Sequence of chain 1.A:
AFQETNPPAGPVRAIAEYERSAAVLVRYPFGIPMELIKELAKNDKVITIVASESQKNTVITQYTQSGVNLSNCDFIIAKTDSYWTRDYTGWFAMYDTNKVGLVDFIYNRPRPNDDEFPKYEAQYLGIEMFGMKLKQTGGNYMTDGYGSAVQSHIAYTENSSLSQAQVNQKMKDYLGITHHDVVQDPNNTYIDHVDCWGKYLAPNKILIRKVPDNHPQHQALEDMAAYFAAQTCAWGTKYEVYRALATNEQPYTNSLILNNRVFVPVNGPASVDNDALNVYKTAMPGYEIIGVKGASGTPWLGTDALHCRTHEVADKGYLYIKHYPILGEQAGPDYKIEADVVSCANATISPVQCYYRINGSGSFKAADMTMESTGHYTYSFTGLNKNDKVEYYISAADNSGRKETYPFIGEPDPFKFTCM

This protein binds this small molecule.
Small molecule (SMILES): [H]/N=C(/C)NCCC[C@H](NC(=O)c1ccccc1)C(N)=O

Binding-site contacts:
Ligand atom CAN contacts residue ILE191 of chain 1.A at 3.5 Å (hydrophobic).
Ligand atom OAE contacts residue ARG109 of chain 1.A at 2.8 Å (salt-bridge).
Ligand atom CAO contacts residue TRP84 of chain 1.A at 3.5 Å (hydrophobic).
Ligand atom NAC contacts residue ASP195 of chain 1.A at 3.0 Å (salt-bridge).
Ligand atom NAA contacts residue ARG109 of chain 1.A at 3.0 Å (salt-bridge).
Ligand atom CAM contacts residue TRP84 of chain 1.A at 3.6 Å (hydrophobic).
Ligand atom CAP contacts residue CYS308 of chain 1.A at 1.9 Å (hydrophobic).
Ligand atom NAC contacts residue ASP87 of chain 1.A at 2.8 Å (salt-bridge).
Ligand atom CAN contacts residue CYS308 of chain 1.A at 3.8 Å (hydrophobic).
Ligand atom CAW contacts residue TRP84 of chain 1.A at 3.6 Å (hydrophobic).
Ligand atom CAN contacts residue THR303 of chain 1.A at 3.6 Å.
Ligand atom NAC contacts residue HIS193 of chain 1.A at 3.2 Å (h-bond).
Ligand atom NAC contacts residue GLY139 of chain 1.A at 3.2 Å.
Ligand atom OAF contacts residue ARG111 of chain 1.A at 2.7 Å (salt-bridge).
Ligand atom NAR contacts residue CYS308 of chain 1.A at 3.4 Å.
Ligand atom CAW contacts residue TYR190 of chain 1.A at 3.8 Å (hydrophobic).
Ligand atom CAU contacts residue ARG109 of chain 1.A at 3.4 Å.
Ligand atom CAM contacts residue ILE191 of chain 1.A at 3.7 Å (hydrophobic).
Ligand atom CAL contacts residue TYR190 of chain 1.A at 3.7 Å (hydrophobic).
Ligand atom CAP contacts residue THR303 of chain 1.A at 3.5 Å.
Ligand atom NAA contacts residue TYR190 of chain 1.A at 2.7 Å (h-bond).
Ligand atom CAV contacts residue HIS193 of chain 1.A at 3.2 Å.
Ligand atom NAA contacts residue ILE191 of chain 1.A at 3.6 Å.
Ligand atom NAS contacts residue TRP84 of chain 1.A at 3.5 Å.
Ligand atom CAO contacts residue TYR190 of chain 1.A at 3.8 Å (hydrophobic).
Ligand atom OAE contacts residue ARG111 of chain 1.A at 2.9 Å (salt-bridge).
Ligand atom CAU contacts residue TYR190 of chain 1.A at 3.7 Å (hydrophobic).
Ligand atom CAZ contacts residue TRP84 of chain 1.A at 3.6 Å (hydrophobic).
Ligand atom NAR contacts residue HIS193 of chain 1.A at 3.5 Å (h-bond).
Ligand atom CAM contacts residue ASP87 of chain 1.A at 3.4 Å.
Ligand atom CAP contacts residue ASP195 of chain 1.A at 3.3 Å.
Ligand atom CAV contacts residue CYS308 of chain 1.A at 2.8 Å (hydrophobic).
Ligand atom CAV contacts residue ASP87 of chain 1.A at 3.6 Å.
Ligand atom CAN contacts residue TRP84 of chain 1.A at 3.8 Å (hydrophobic).
Ligand atom NAC contacts residue ARG86 of chain 1.A at 3.6 Å.
Ligand atom NAR contacts residue ASP87 of chain 1.A at 2.7 Å (salt-bridge).
Ligand atom CAN contacts residue ASP87 of chain 1.A at 3.6 Å.
Ligand atom CAZ contacts residue TYR190 of chain 1.A at 3.7 Å (hydrophobic).
Ligand atom NAS contacts residue TYR190 of chain 1.A at 3.2 Å (h-bond).
Ligand atom NAC contacts residue CYS308 of chain 1.A at 3.3 Å (h-bond).